Sequence of chain 1.B:
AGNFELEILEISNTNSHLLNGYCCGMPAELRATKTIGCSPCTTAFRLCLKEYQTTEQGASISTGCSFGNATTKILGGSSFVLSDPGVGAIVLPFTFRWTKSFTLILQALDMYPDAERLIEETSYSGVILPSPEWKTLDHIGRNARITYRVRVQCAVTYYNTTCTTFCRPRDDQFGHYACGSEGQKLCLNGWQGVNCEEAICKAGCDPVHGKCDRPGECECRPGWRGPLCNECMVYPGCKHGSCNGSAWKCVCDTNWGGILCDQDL

Binding-site contacts:
Ligand atom C8 contacts residue GLY187 of chain 1.B at 4.3 Å.
Ligand atom C7 contacts residue GLU186 of chain 1.B at 3.5 Å.
Ligand atom C4 contacts residue ASN164 of chain 1.B at 4.2 Å.
Ligand atom C7 contacts residue ASN164 of chain 1.B at 3.8 Å.
Ligand atom O7 contacts residue GLU186 of chain 1.B at 4.1 Å.
Ligand atom C2 contacts residue ASN164 of chain 1.B at 2.6 Å.
Ligand atom N2 contacts residue ASN164 of chain 1.B at 3.0 Å (h-bond).
Ligand atom O7 contacts residue THR169 of chain 1.B at 3.2 Å (h-bond).
Ligand atom N2 contacts residue THR169 of chain 1.B at 4.5 Å.
Ligand atom C8 contacts residue GLU186 of chain 1.B at 3.1 Å.
Ligand atom C1 contacts residue GLU186 of chain 1.B at 4.4 Å.
Ligand atom C3 contacts residue ASN164 of chain 1.B at 3.9 Å.
Ligand atom N2 contacts residue GLU186 of chain 1.B at 3.8 Å.
Ligand atom C8 contacts residue GLN188 of chain 1.B at 3.5 Å.
Ligand atom O7 contacts residue ASN164 of chain 1.B at 3.6 Å (h-bond).
Ligand atom O6 contacts residue ASN164 of chain 1.B at 4.2 Å.
Ligand atom C5 contacts residue ASN164 of chain 1.B at 3.8 Å.
Ligand atom C7 contacts residue THR169 of chain 1.B at 3.9 Å.
Ligand atom C8 contacts residue THR169 of chain 1.B at 4.2 Å.
Ligand atom C1 contacts residue ASN164 of chain 1.B at 1.5 Å.
Ligand atom O5 contacts residue ASN164 of chain 1.B at 2.5 Å (h-bond).

This protein binds this small molecule.
Small molecule (SMILES): CC(=O)N[C@@H]1[C@@H](O)[C@H](O)[C@@H](CO)O[C@H]1O